Sequence of chain 1.A:
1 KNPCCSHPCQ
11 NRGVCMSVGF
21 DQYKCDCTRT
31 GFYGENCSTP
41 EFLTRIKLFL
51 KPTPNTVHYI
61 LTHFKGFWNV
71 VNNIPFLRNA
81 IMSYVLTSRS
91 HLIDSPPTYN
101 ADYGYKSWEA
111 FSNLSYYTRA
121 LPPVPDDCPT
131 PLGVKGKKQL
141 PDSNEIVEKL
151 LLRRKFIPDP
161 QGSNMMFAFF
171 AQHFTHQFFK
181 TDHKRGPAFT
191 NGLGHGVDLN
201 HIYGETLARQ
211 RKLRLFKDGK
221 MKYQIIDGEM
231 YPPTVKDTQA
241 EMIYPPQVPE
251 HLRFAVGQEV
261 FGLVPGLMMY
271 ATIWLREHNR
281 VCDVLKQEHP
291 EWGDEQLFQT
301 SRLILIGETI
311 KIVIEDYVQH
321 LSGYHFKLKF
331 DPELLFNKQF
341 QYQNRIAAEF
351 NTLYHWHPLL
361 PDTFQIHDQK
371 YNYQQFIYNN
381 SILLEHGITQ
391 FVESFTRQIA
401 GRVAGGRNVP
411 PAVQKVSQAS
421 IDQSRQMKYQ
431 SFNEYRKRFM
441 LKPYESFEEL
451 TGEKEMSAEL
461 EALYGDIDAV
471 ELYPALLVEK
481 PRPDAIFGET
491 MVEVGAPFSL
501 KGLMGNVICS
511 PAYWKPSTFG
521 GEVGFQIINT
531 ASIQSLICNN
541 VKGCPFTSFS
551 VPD

Binding-site contacts:
Ligand atom C6 contacts residue LEU321 of chain 1.A at 4.4 Å (hydrophobic).
Ligand atom C6 contacts residue MET491 of chain 1.A at 3.7 Å (hydrophobic).
Ligand atom O2' contacts residue VAL492 of chain 1.A at 4.2 Å.
Ligand atom O2' contacts residue EDO1 of chain 1.J at 3.3 Å (h-bond).
Ligand atom O2 contacts residue SER499 of chain 1.A at 3.4 Å (h-bond).
Ligand atom C6 contacts residue VAL492 of chain 1.A at 4.1 Å (hydrophobic).
Ligand atom C5 contacts residue TRP356 of chain 1.A at 3.9 Å (hydrophobic).
Ligand atom O1' contacts residue ALA496 of chain 1.A at 4.0 Å.
Ligand atom C1' contacts residue LEU321 of chain 1.A at 3.7 Å (hydrophobic).
Ligand atom C4 contacts residue LEU353 of chain 1.A at 3.7 Å (hydrophobic).
Ligand atom C1' contacts residue EDO1 of chain 1.J at 4.3 Å.
Ligand atom C4 contacts residue MET491 of chain 1.A at 4.5 Å (hydrophobic).
Ligand atom C4 contacts residue GLY495 of chain 1.A at 4.0 Å.
Ligand atom C5 contacts residue MET491 of chain 1.A at 3.3 Å (hydrophobic).
Ligand atom C1 contacts residue ALA496 of chain 1.A at 3.8 Å (hydrophobic).
Ligand atom C2 contacts residue TYR354 of chain 1.A at 3.9 Å (hydrophobic).
Ligand atom C5 contacts residue ALA496 of chain 1.A at 4.4 Å (hydrophobic).
Ligand atom C3 contacts residue TRP356 of chain 1.A at 3.8 Å (hydrophobic).
Ligand atom C3 contacts residue TYR354 of chain 1.A at 3.2 Å (hydrophobic).
Ligand atom C1' contacts residue ALA496 of chain 1.A at 3.8 Å (hydrophobic).
Ligand atom C5 contacts residue LEU353 of chain 1.A at 4.1 Å (hydrophobic).
Ligand atom O2 contacts residue TYR354 of chain 1.A at 3.6 Å.
Ligand atom C1' contacts residue VAL318 of chain 1.A at 4.5 Å (hydrophobic).
Ligand atom O1' contacts residue LEU321 of chain 1.A at 4.1 Å.
Ligand atom O1' contacts residue VAL318 of chain 1.A at 3.6 Å.
Ligand atom C4 contacts residue TRP356 of chain 1.A at 3.2 Å (hydrophobic).
Ligand atom C1 contacts residue LEU321 of chain 1.A at 4.0 Å (hydrophobic).
Ligand atom C6 contacts residue ALA496 of chain 1.A at 3.8 Å (hydrophobic).
Ligand atom O2' contacts residue LEU321 of chain 1.A at 3.5 Å.
Ligand atom C5 contacts residue GLY495 of chain 1.A at 3.6 Å.
Ligand atom C1' contacts residue GLY495 of chain 1.A at 4.4 Å.
Ligand atom C4 contacts residue TYR354 of chain 1.A at 3.8 Å (hydrophobic).
Ligand atom O1' contacts residue SER499 of chain 1.A at 4.0 Å.
Ligand atom C6 contacts residue GLY495 of chain 1.A at 3.8 Å.
Ligand atom C2 contacts residue GLY495 of chain 1.A at 4.4 Å.
Ligand atom C3 contacts residue PHE350 of chain 1.A at 4.3 Å (hydrophobic).
Ligand atom O2 contacts residue VAL318 of chain 1.A at 4.4 Å.
Ligand atom C2 contacts residue SER499 of chain 1.A at 4.1 Å.
Ligand atom C1 contacts residue GLY495 of chain 1.A at 4.0 Å.
Ligand atom O2' contacts residue ALA496 of chain 1.A at 3.6 Å.

A protein and the small-molecule ligand that binds it are described below.
Small molecule (SMILES): O=C(O)c1ccccc1O